Sequence of chain 8.E:
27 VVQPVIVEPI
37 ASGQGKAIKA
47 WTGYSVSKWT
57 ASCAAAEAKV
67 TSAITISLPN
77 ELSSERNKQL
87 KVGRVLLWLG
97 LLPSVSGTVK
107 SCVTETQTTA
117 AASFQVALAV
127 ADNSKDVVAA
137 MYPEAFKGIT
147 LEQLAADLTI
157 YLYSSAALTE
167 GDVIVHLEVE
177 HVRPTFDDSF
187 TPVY

The protein below binds the small molecule below.
Small molecule (SMILES): Nc1ncnc2c1ncn2[C@@H]1O[C@H](COO[C@@H]2C[C@@H](CO[P](=O)(O)O[C@H]3[C@@H](O)[C@H](n4cnc5c(N)ncnc54)O[C@@H]3COP(=O)=O)O[C@H]2n2ccc(=O)[nH]c2=O)[C@@H](OOP(O)OC[C@H]2O[C@@H](n3ccc(=O)[nH]c3=O)[C@H](O)[C@@H]2O)[C@H]1O.Op1oo1

Sequence of chain 8.D:
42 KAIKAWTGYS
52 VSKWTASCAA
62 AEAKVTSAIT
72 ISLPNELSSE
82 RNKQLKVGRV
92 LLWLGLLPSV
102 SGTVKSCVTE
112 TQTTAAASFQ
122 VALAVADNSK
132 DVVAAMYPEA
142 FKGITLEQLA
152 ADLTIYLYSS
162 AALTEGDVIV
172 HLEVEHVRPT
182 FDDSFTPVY

Binding-site contacts:
Ligand atom C1' contacts residue TRP47 of chain 8.D at 4.3 Å (hydrophobic).
Ligand atom OP2 contacts residue GLY49 of chain 8.E at 4.2 Å.
Ligand atom OP2 contacts residue VAL178 of chain 8.E at 4.5 Å.
Ligand atom N1 contacts residue THR48 of chain 8.D at 4.0 Å.
Ligand atom N9 contacts residue TRP47 of chain 8.D at 3.9 Å.
Ligand atom C5 contacts residue TRP47 of chain 8.D at 3.8 Å (hydrophobic).
Ligand atom C4 contacts residue TRP47 of chain 8.D at 3.9 Å (hydrophobic).
Ligand atom C6 contacts residue TRP47 of chain 8.D at 3.9 Å (hydrophobic).
Ligand atom N6 contacts residue TRP47 of chain 8.D at 3.8 Å.
Ligand atom C6 contacts residue THR48 of chain 8.D at 4.2 Å.
Ligand atom N6 contacts residue THR48 of chain 8.D at 3.3 Å (h-bond).
Ligand atom C5' contacts residue VAL178 of chain 8.E at 4.5 Å (hydrophobic).
Ligand atom N6 contacts residue TYR50 of chain 8.D at 4.2 Å.
Ligand atom C2 contacts residue TRP47 of chain 8.D at 4.2 Å (hydrophobic).
Ligand atom N1 contacts residue TRP47 of chain 8.D at 4.3 Å.
Ligand atom N7 contacts residue TRP47 of chain 8.D at 3.7 Å.
Ligand atom C8 contacts residue TRP47 of chain 8.D at 3.8 Å (hydrophobic).
Ligand atom O4' contacts residue LYS143 of chain 8.D at 4.1 Å.
Ligand atom N3 contacts residue TRP47 of chain 8.D at 4.1 Å.
Ligand atom O4' contacts residue TRP47 of chain 8.D at 4.1 Å.